This small molecule binds to this protein.
Small molecule (SMILES): CC(=O)C(=O)O

Sequence of chain 1.A:
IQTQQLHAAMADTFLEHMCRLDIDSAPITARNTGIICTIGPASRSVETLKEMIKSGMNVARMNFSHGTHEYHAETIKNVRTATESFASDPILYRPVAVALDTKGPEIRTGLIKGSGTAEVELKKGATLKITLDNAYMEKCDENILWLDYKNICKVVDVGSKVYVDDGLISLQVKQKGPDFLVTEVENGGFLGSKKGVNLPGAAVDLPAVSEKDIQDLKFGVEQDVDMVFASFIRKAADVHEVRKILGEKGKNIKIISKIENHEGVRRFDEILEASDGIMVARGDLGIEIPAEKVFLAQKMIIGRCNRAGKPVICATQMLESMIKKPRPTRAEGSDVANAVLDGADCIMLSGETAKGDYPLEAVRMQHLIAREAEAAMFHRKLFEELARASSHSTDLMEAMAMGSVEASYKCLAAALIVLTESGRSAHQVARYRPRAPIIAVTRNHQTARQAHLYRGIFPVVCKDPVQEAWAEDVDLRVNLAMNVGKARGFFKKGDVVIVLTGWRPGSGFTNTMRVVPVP

Binding-site contacts:
Ligand atom O3 contacts residue MG1 of chain 1.K at 1.9 Å.
Ligand atom O3 contacts residue GLU272 of chain 1.A at 2.8 Å (salt-bridge).
Ligand atom OXT contacts residue GLY295 of chain 1.A at 3.6 Å.
Ligand atom CA contacts residue GLU272 of chain 1.A at 3.5 Å.
Ligand atom CB contacts residue MET291 of chain 1.A at 4.1 Å (hydrophobic).
Ligand atom CB contacts residue MG1 of chain 1.K at 4.1 Å.
Ligand atom CB contacts residue MET360 of chain 1.A at 4.3 Å (hydrophobic).
Ligand atom C contacts residue GLY295 of chain 1.A at 3.7 Å.
Ligand atom O contacts residue GLY295 of chain 1.A at 2.8 Å (h-bond).
Ligand atom O contacts residue ASP296 of chain 1.A at 3.9 Å.
Ligand atom O contacts residue MG1 of chain 1.K at 3.9 Å.
Ligand atom OXT contacts residue GLU272 of chain 1.A at 3.0 Å (salt-bridge).
Ligand atom CB contacts residue ARG73 of chain 1.A at 4.1 Å.
Ligand atom CB contacts residue LYS270 of chain 1.A at 3.7 Å.
Ligand atom C contacts residue GLU272 of chain 1.A at 3.5 Å.
Ligand atom OXT contacts residue MG1 of chain 1.K at 2.0 Å.
Ligand atom O3 contacts residue ASP296 of chain 1.A at 3.7 Å.
Ligand atom OXT contacts residue ALA293 of chain 1.A at 3.8 Å.
Ligand atom CA contacts residue ALA293 of chain 1.A at 3.7 Å (hydrophobic).
Ligand atom CA contacts residue MG1 of chain 1.K at 2.6 Å.
Ligand atom C contacts residue MG1 of chain 1.K at 2.7 Å.
Ligand atom O contacts residue ARG294 of chain 1.A at 3.4 Å (salt-bridge).
Ligand atom CA contacts residue ASP296 of chain 1.A at 4.3 Å.
Ligand atom O3 contacts residue LYS270 of chain 1.A at 2.8 Å (salt-bridge).
Ligand atom OXT contacts residue ASP296 of chain 1.A at 2.7 Å (salt-bridge).
Ligand atom C contacts residue THR328 of chain 1.A at 3.7 Å.
Ligand atom C contacts residue ASP296 of chain 1.A at 3.7 Å.
Ligand atom CB contacts residue ALA293 of chain 1.A at 4.1 Å (hydrophobic).
Ligand atom CA contacts residue LYS270 of chain 1.A at 3.6 Å.
Ligand atom O contacts residue ALA293 of chain 1.A at 3.3 Å.
Ligand atom O contacts residue THR328 of chain 1.A at 2.6 Å (h-bond).
Ligand atom CB contacts residue THR328 of chain 1.A at 3.5 Å.
Ligand atom C contacts residue ALA293 of chain 1.A at 3.7 Å (hydrophobic).
Ligand atom CA contacts residue THR328 of chain 1.A at 4.1 Å.
Ligand atom C contacts residue ARG294 of chain 1.A at 4.4 Å.
Ligand atom O3 contacts residue ALA293 of chain 1.A at 4.2 Å.